Sequence of chain 3.A:
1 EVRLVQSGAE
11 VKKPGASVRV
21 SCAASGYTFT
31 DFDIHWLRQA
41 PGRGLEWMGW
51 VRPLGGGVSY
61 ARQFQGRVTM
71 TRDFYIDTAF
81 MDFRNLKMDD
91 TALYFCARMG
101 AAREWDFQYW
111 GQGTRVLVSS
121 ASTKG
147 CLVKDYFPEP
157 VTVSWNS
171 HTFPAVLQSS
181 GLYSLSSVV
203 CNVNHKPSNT

Sequence of chain 2.C:
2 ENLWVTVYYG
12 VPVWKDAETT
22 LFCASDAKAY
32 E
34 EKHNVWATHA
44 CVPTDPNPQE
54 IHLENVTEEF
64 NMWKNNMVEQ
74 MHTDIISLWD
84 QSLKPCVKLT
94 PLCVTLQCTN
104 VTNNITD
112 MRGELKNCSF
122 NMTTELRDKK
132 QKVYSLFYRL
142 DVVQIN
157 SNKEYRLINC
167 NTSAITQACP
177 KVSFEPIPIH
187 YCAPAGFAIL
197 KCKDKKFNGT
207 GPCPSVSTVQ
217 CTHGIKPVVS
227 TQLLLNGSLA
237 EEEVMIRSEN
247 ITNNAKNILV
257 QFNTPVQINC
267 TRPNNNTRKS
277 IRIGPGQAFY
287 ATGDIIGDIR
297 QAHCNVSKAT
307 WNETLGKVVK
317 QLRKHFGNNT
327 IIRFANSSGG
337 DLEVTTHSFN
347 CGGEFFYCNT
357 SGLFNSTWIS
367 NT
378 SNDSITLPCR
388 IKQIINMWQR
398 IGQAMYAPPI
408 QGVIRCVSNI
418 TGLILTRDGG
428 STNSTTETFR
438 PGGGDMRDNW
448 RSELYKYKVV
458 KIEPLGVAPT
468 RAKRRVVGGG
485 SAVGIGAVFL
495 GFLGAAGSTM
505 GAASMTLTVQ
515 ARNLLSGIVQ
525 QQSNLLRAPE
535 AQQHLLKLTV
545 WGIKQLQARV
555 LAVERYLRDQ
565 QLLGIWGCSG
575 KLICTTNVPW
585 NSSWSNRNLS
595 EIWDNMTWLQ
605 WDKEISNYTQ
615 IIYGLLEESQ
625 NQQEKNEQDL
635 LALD

This protein binds this small molecule.
Small molecule (SMILES): CC(=O)N[C@H]1[C@H](O[C@H]2[C@H](O)[C@@H](NC(C)=O)CO[C@@H]2CO)O[C@H](CO)[C@@H](O[C@@H]2O[C@H](CO[C@H]3O[C@H](CO[C@H]4O[C@H](CO)[C@@H](O)[C@H](O)[C@@H]4O)[C@@H](O)[C@H](O)[C@@H]3O)[C@@H](O)[C@H](O[C@H]3O[C@H](CO)[C@@H](O)[C@H](O)[C@@H]3O[C@H]3O[C@H](CO)[C@@H](O)[C@H](O)[C@@H]3O[C@H]3O[C@H](CO)[C@@H](O)[C@H](O)[C@@H]3O)[C@@H]2O)[C@@H]1O

Binding-site contacts:
Ligand atom O4 contacts residue MAN1 of chain 2.V at 2.3 Å.
Ligand atom O4 contacts residue VAL414 of chain 2.C at 3.9 Å.
Ligand atom C5 contacts residue MAN1 of chain 2.V at 3.1 Å.
Ligand atom C3 contacts residue SER415 of chain 2.C at 3.5 Å.
Ligand atom C4 contacts residue MAN1 of chain 2.V at 2.2 Å.
Ligand atom C1 contacts residue NAG1 of chain 2.S at 3.8 Å.
Ligand atom O4 contacts residue SER25 of chain 3.A at 3.2 Å.
Ligand atom O2 contacts residue MAN1 of chain 2.V at 2.3 Å.
Ligand atom O6 contacts residue PRO176 of chain 2.C at 3.4 Å (h-bond).
Ligand atom O6 contacts residue GLY348 of chain 2.C at 4.0 Å.
Ligand atom C8 contacts residue ASN346 of chain 2.C at 3.5 Å.
Ligand atom C1 contacts residue SER415 of chain 2.C at 3.3 Å.
Ligand atom C2 contacts residue SER415 of chain 2.C at 3.4 Å.
Ligand atom N2 contacts residue ASN232 of chain 2.C at 2.9 Å (h-bond).
Ligand atom C7 contacts residue SER415 of chain 2.C at 3.8 Å.
Ligand atom O5 contacts residue NAG1 of chain 2.S at 3.1 Å (h-bond).
Ligand atom O3 contacts residue MAN1 of chain 2.V at 1.7 Å.
Ligand atom C3 contacts residue MAN1 of chain 2.V at 2.2 Å.
Ligand atom C2 contacts residue GLU1 of chain 3.A at 3.5 Å.
Ligand atom C2 contacts residue MAN1 of chain 2.V at 2.7 Å.
Ligand atom C5 contacts residue VAL414 of chain 2.C at 3.5 Å (hydrophobic).
Ligand atom C3 contacts residue VAL414 of chain 2.C at 3.9 Å (hydrophobic).
Ligand atom O5 contacts residue ASN232 of chain 2.C at 2.4 Å (h-bond).
Ligand atom O7 contacts residue PRO182 of chain 2.C at 3.7 Å.
Ligand atom C3 contacts residue ASN232 of chain 2.C at 3.8 Å.
Ligand atom O3 contacts residue GLU1 of chain 3.A at 3.5 Å (salt-bridge).
Ligand atom C6 contacts residue ARG274 of chain 2.C at 4.0 Å.
Ligand atom C8 contacts residue VAL224 of chain 2.C at 3.8 Å (hydrophobic).
Ligand atom C8 contacts residue LEU231 of chain 2.C at 3.6 Å (hydrophobic).
Ligand atom C1 contacts residue MAN1 of chain 2.V at 3.9 Å.
Ligand atom C2 contacts residue ASN232 of chain 2.C at 2.5 Å.
Ligand atom O5 contacts residue MAN1 of chain 2.V at 3.9 Å.
Ligand atom C1 contacts residue ASN232 of chain 2.C at 1.5 Å.
Ligand atom C6 contacts residue MAN1 of chain 2.V at 3.0 Å.
Ligand atom C1 contacts residue GLU1 of chain 3.A at 3.7 Å.
Ligand atom C5 contacts residue ASN232 of chain 2.C at 3.7 Å.
Ligand atom C7 contacts residue ASN232 of chain 2.C at 3.9 Å.
Ligand atom N2 contacts residue SER415 of chain 2.C at 2.8 Å (h-bond).
Ligand atom O6 contacts residue MAN1 of chain 2.V at 3.3 Å (h-bond).
Ligand atom O2 contacts residue GLU1 of chain 3.A at 2.4 Å (salt-bridge).